Sequence of chain 1.C:
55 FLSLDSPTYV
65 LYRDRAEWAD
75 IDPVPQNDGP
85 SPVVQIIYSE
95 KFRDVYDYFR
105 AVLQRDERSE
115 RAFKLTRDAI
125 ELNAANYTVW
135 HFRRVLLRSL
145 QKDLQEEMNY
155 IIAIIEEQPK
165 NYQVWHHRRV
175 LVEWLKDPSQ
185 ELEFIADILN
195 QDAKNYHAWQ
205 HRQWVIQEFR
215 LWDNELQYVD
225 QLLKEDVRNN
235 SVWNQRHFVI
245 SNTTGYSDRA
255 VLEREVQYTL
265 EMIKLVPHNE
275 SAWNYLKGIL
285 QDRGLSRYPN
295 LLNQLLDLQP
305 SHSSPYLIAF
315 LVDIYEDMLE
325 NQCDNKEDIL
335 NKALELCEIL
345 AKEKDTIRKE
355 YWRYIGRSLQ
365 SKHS

A protein and the small-molecule ligand that binds it are described below.
Small molecule (SMILES): CC[C@H](C)[C@H](NC(=O)[C@@H](NC(=O)[C@H](CS)NC(=O)[C@@H](N)CCCCN)C(C)C)C(=O)N[C@@H](Cc1ccccc1)C(=O)O

Sequence of chain 1.D:
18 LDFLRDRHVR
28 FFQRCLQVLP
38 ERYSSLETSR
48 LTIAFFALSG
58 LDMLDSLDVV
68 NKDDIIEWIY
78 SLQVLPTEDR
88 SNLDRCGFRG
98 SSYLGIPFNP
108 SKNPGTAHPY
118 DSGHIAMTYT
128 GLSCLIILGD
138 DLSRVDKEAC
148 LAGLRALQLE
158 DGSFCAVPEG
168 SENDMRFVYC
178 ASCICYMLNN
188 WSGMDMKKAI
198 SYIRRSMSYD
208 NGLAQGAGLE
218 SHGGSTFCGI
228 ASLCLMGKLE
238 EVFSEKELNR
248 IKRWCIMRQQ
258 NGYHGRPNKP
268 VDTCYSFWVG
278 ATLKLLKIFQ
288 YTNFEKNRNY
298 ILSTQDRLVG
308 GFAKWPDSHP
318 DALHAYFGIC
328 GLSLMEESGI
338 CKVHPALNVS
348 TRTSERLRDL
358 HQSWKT

Binding-site contacts:
Ligand atom CD1 contacts residue LEU320 of chain 1.D at 3.7 Å (hydrophobic).
Ligand atom C contacts residue GLN167 of chain 1.C at 4.0 Å.
Ligand atom SG contacts residue HIS321 of chain 1.D at 3.5 Å (h-bond).
Ligand atom OXT contacts residue TYR166 of chain 1.C at 3.9 Å.
Ligand atom CB contacts residue ZN1 of chain 1.U at 3.5 Å.
Ligand atom CG1 contacts residue LEU320 of chain 1.D at 4.1 Å (hydrophobic).
Ligand atom CE1 contacts residue MGM1 of chain 1.W at 3.7 Å.
Ligand atom CA contacts residue TYR166 of chain 1.C at 3.9 Å (hydrophobic).
Ligand atom SG contacts residue CYS271 of chain 1.D at 4.0 Å.
Ligand atom CB contacts residue SER46 of chain 1.D at 3.9 Å.
Ligand atom CD1 contacts residue ARG173 of chain 1.D at 4.0 Å.
Ligand atom O contacts residue MGM1 of chain 1.W at 3.8 Å.
Ligand atom SG contacts residue LYS311 of chain 1.D at 3.9 Å.
Ligand atom CE2 contacts residue THR49 of chain 1.D at 3.8 Å.
Ligand atom CA contacts residue ARG173 of chain 1.D at 3.9 Å.
Ligand atom CE1 contacts residue ALA123 of chain 1.D at 3.3 Å (hydrophobic).
Ligand atom CG2 contacts residue MGM1 of chain 1.W at 4.0 Å.
Ligand atom CB contacts residue HIS321 of chain 1.D at 3.6 Å.
Ligand atom O contacts residue MGM1 of chain 1.W at 3.8 Å.
Ligand atom O contacts residue GLN167 of chain 1.C at 2.9 Å (h-bond).
Ligand atom C contacts residue ARG173 of chain 1.D at 3.7 Å.
Ligand atom SG contacts residue ASP269 of chain 1.D at 3.0 Å (salt-bridge).
Ligand atom O contacts residue TYR166 of chain 1.C at 4.0 Å.
Ligand atom C contacts residue TYR166 of chain 1.C at 3.5 Å (hydrophobic).
Ligand atom O contacts residue LEU320 of chain 1.D at 3.6 Å.
Ligand atom CZ contacts residue MGM1 of chain 1.W at 3.7 Å.
Ligand atom N contacts residue TYR166 of chain 1.C at 3.8 Å.
Ligand atom CA contacts residue TYR166 of chain 1.C at 4.0 Å (hydrophobic).
Ligand atom SG contacts residue ZN1 of chain 1.U at 2.4 Å.
Ligand atom O contacts residue TYR166 of chain 1.C at 3.5 Å.
Ligand atom N contacts residue LYS311 of chain 1.D at 3.3 Å.
Ligand atom CB contacts residue MGM1 of chain 1.W at 4.2 Å.
Ligand atom O contacts residue ARG173 of chain 1.D at 2.8 Å (salt-bridge).
Ligand atom C contacts residue TYR166 of chain 1.C at 3.7 Å (hydrophobic).
Ligand atom CZ contacts residue ALA123 of chain 1.D at 3.4 Å (hydrophobic).
Ligand atom CG1 contacts residue LYS164 of chain 1.C at 4.2 Å.
Ligand atom N contacts residue HIS321 of chain 1.D at 3.9 Å.
Ligand atom O contacts residue LYS311 of chain 1.D at 3.5 Å (salt-bridge).
Ligand atom O contacts residue TYR166 of chain 1.C at 3.3 Å.
Ligand atom CE2 contacts residue MGM1 of chain 1.W at 4.0 Å.